The small molecule below binds the protein below.
Small molecule (SMILES): Cc1ccc(S(=O)(=O)N(C)CC(=O)N2CCN(c3ccccn3)CC2)cc1

Sequence of chain 1.A:
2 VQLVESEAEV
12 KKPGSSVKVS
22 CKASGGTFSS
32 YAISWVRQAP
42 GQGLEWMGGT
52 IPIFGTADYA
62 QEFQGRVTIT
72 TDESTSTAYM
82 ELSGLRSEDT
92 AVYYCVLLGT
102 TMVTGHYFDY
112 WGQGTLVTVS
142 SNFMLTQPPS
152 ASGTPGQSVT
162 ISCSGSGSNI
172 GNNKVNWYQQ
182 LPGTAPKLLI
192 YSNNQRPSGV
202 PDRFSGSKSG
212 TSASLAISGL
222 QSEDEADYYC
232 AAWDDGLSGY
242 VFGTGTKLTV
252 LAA

Binding-site contacts:
Ligand atom C contacts residue THR57 of chain 1.A at 3.7 Å.
Ligand atom C12 contacts residue TRP47 of chain 1.A at 3.9 Å (hydrophobic).
Ligand atom O1 contacts residue GLY50 of chain 1.A at 3.9 Å.
Ligand atom C4 contacts residue ASP59 of chain 1.A at 3.9 Å.
Ligand atom N3 contacts residue LEU99 of chain 1.A at 3.5 Å.
Ligand atom C6 contacts residue ALA58 of chain 1.A at 3.7 Å (hydrophobic).
Ligand atom C15 contacts residue TYR241 of chain 1.A at 3.7 Å (hydrophobic).
Ligand atom C11 contacts residue LEU99 of chain 1.A at 3.2 Å (hydrophobic).
Ligand atom C15 contacts residue SER35 of chain 1.A at 3.1 Å.
Ligand atom C17 contacts residue TYR179 of chain 1.A at 3.7 Å (hydrophobic).
Ligand atom C13 contacts residue SER35 of chain 1.A at 4.0 Å.
Ligand atom O contacts residue GLY50 of chain 1.A at 3.1 Å.
Ligand atom N3 contacts residue TYR108 of chain 1.A at 3.8 Å.
Ligand atom C5 contacts residue ILE52 of chain 1.A at 3.8 Å (hydrophobic).
Ligand atom C18 contacts residue TYR108 of chain 1.A at 3.8 Å (hydrophobic).
Ligand atom C5 contacts residue THR57 of chain 1.A at 4.0 Å.
Ligand atom C15 contacts residue TRP47 of chain 1.A at 3.9 Å (hydrophobic).
Ligand atom C17 contacts residue TYR241 of chain 1.A at 3.8 Å (hydrophobic).
Ligand atom C2 contacts residue ASP59 of chain 1.A at 3.5 Å.
Ligand atom C6 contacts residue THR57 of chain 1.A at 3.4 Å.
Ligand atom C16 contacts residue TYR241 of chain 1.A at 4.0 Å (hydrophobic).
Ligand atom S contacts residue GLY50 of chain 1.A at 3.9 Å.
Ligand atom C8 contacts residue TRP234 of chain 1.A at 3.7 Å (hydrophobic).
Ligand atom O1 contacts residue TRP47 of chain 1.A at 3.3 Å.
Ligand atom N2 contacts residue LEU99 of chain 1.A at 3.5 Å.
Ligand atom C1 contacts residue ALA58 of chain 1.A at 4.0 Å (hydrophobic).
Ligand atom C14 contacts residue LEU99 of chain 1.A at 3.4 Å (hydrophobic).
Ligand atom N3 contacts residue TYR241 of chain 1.A at 3.3 Å.
Ligand atom C14 contacts residue TYR241 of chain 1.A at 3.7 Å (hydrophobic).
Ligand atom C3 contacts residue ASP59 of chain 1.A at 3.3 Å.
Ligand atom O contacts residue THR51 of chain 1.A at 3.2 Å (h-bond).
Ligand atom O1 contacts residue ASP59 of chain 1.A at 3.9 Å.
Ligand atom C12 contacts residue SER35 of chain 1.A at 3.6 Å.
Ligand atom N2 contacts residue TYR241 of chain 1.A at 3.7 Å.
Ligand atom C9 contacts residue TRP234 of chain 1.A at 3.9 Å (hydrophobic).
Ligand atom C18 contacts residue TYR179 of chain 1.A at 3.1 Å (hydrophobic).
Ligand atom C16 contacts residue SER35 of chain 1.A at 3.7 Å.
Ligand atom C12 contacts residue TYR241 of chain 1.A at 3.9 Å (hydrophobic).
Ligand atom C5 contacts residue GLY50 of chain 1.A at 3.9 Å.
Ligand atom C18 contacts residue TYR241 of chain 1.A at 3.5 Å (hydrophobic).